This protein binds this small molecule.
Small molecule (SMILES): Cc1ncc(COP(=O)(O)O)c(CN[C@@H](C)P(=O)(O)O)c1O

Sequence of chain 1.A:
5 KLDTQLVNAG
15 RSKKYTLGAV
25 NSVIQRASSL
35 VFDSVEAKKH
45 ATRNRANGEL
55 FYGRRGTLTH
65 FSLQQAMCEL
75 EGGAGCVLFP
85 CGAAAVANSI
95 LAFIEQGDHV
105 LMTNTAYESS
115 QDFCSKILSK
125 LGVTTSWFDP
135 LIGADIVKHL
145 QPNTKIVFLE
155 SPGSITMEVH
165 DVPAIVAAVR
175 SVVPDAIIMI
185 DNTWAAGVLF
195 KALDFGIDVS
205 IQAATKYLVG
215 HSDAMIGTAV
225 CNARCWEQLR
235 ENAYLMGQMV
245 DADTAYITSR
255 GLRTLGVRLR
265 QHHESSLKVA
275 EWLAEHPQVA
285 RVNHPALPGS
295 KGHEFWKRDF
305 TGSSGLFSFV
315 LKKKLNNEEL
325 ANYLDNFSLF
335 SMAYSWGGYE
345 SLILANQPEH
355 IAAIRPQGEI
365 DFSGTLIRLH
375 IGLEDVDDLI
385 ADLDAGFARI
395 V

Binding-site contacts:
Ligand atom O3 contacts residue ALA87 of chain 1.A at 2.8 Å (h-bond).
Ligand atom O5 contacts residue GLY86 of chain 1.A at 3.0 Å (h-bond).
Ligand atom P1 contacts residue ARG58 of chain 2.A at 3.5 Å.
Ligand atom O4 contacts residue ARG58 of chain 2.A at 2.8 Å (salt-bridge).
Ligand atom O8 contacts residue TYR338 of chain 1.A at 3.4 Å.
Ligand atom C7 contacts residue TYR111 of chain 1.A at 3.6 Å (hydrophobic).
Ligand atom C4 contacts residue TYR111 of chain 1.A at 3.6 Å (hydrophobic).
Ligand atom O6 contacts residue ARG372 of chain 1.A at 2.8 Å (salt-bridge).
Ligand atom C7 contacts residue ARG58 of chain 2.A at 3.6 Å.
Ligand atom O3 contacts residue CYS85 of chain 1.A at 3.2 Å (h-bond).
Ligand atom O2 contacts residue GLY86 of chain 1.A at 3.4 Å.
Ligand atom C4 contacts residue LYS210 of chain 1.A at 3.6 Å.
Ligand atom O6 contacts residue TRP340 of chain 1.A at 3.0 Å (h-bond).
Ligand atom O1 contacts residue TRP340 of chain 1.A at 3.4 Å.
Ligand atom O7 contacts residue TYR111 of chain 1.A at 3.4 Å.
Ligand atom C7 contacts residue ALA87 of chain 1.A at 3.4 Å (hydrophobic).
Ligand atom N2 contacts residue TYR111 of chain 1.A at 3.6 Å.
Ligand atom O5 contacts residue MET219 of chain 1.A at 3.6 Å.
Ligand atom N1 contacts residue ASP185 of chain 1.A at 2.5 Å (salt-bridge).
Ligand atom C2 contacts residue ASP185 of chain 1.A at 3.5 Å.
Ligand atom O3 contacts residue ARG58 of chain 2.A at 2.8 Å (salt-bridge).
Ligand atom O2 contacts residue ALA87 of chain 1.A at 3.5 Å (h-bond).
Ligand atom C9 contacts residue SER339 of chain 1.A at 3.6 Å.
Ligand atom C1 contacts residue ASP185 of chain 1.A at 3.3 Å.
Ligand atom O2 contacts residue ALA207 of chain 1.A at 3.2 Å.
Ligand atom O8 contacts residue SER339 of chain 1.A at 2.6 Å (h-bond).
Ligand atom O8 contacts residue ARG372 of chain 1.A at 2.9 Å (salt-bridge).
Ligand atom O5 contacts residue THR209 of chain 1.A at 2.7 Å (h-bond).
Ligand atom P2 contacts residue ARG372 of chain 1.A at 3.6 Å.
Ligand atom C10 contacts residue TYR111 of chain 1.A at 3.6 Å (hydrophobic).
Ligand atom C8 contacts residue LYS210 of chain 1.A at 3.3 Å.
Ligand atom C5 contacts residue TYR111 of chain 1.A at 3.5 Å (hydrophobic).
Ligand atom C6 contacts residue GLU154 of chain 1.A at 3.4 Å.
Ligand atom O4 contacts residue LYS210 of chain 1.A at 3.4 Å (salt-bridge).
Ligand atom O4 contacts residue TYR56 of chain 2.A at 2.6 Å (h-bond).
Ligand atom C6 contacts residue ASP185 of chain 1.A at 3.6 Å.
Ligand atom C8 contacts residue TYR111 of chain 1.A at 3.5 Å (hydrophobic).
Ligand atom O3 contacts residue GLY86 of chain 1.A at 3.3 Å (h-bond).
Ligand atom N2 contacts residue LYS210 of chain 1.A at 3.5 Å.
Ligand atom P1 contacts residue GLY86 of chain 1.A at 3.4 Å.

Sequence of chain 2.A:
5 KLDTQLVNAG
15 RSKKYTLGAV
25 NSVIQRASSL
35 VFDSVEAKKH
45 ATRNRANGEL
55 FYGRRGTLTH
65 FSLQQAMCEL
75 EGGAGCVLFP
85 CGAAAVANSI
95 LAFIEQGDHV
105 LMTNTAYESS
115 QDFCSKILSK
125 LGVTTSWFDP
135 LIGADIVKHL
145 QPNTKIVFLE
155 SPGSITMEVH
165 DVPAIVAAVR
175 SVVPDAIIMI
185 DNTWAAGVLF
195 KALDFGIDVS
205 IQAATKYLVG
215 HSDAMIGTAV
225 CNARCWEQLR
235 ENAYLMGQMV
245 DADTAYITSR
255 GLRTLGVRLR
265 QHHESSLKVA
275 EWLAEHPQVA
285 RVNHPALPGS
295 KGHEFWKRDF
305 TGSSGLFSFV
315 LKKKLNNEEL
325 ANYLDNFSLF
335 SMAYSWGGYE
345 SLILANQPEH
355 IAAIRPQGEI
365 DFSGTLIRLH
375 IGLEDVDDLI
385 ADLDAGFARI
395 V